The small molecule below binds the protein below.
Small molecule (SMILES): CCOC(=O)[C@@H]1CCc2nc(C)sc2C1

Binding-site contacts:
Ligand atom C04 contacts residue MET98 of chain 1.A at 4.4 Å (hydrophobic).
Ligand atom C01 contacts residue MET98 of chain 1.A at 3.6 Å (hydrophobic).
Ligand atom N10 contacts residue NAD1 of chain 1.C at 2.6 Å (h-bond).
Ligand atom C12 contacts residue PHE149 of chain 1.A at 3.6 Å (hydrophobic).
Ligand atom C01 contacts residue ILE202 of chain 1.A at 4.1 Å (hydrophobic).
Ligand atom C08 contacts residue PHE97 of chain 1.A at 4.2 Å (hydrophobic).
Ligand atom C14 contacts residue MET199 of chain 1.A at 4.0 Å (hydrophobic).
Ligand atom C12 contacts residue TYR158 of chain 1.A at 4.4 Å (hydrophobic).
Ligand atom C12 contacts residue MET161 of chain 1.A at 4.1 Å (hydrophobic).
Ligand atom C08 contacts residue NAD1 of chain 1.C at 3.7 Å.
Ligand atom O05 contacts residue PHE97 of chain 1.A at 3.3 Å.
Ligand atom C15 contacts residue MET199 of chain 1.A at 3.7 Å (hydrophobic).
Ligand atom O05 contacts residue GLY96 of chain 1.A at 4.0 Å.
Ligand atom O03 contacts residue MET103 of chain 1.A at 3.7 Å.
Ligand atom C09 contacts residue NAD1 of chain 1.C at 3.5 Å.
Ligand atom O03 contacts residue ILE202 of chain 1.A at 4.2 Å.
Ligand atom O03 contacts residue MET98 of chain 1.A at 4.4 Å.
Ligand atom C09 contacts residue MET161 of chain 1.A at 3.8 Å (hydrophobic).
Ligand atom C07 contacts residue GLY96 of chain 1.A at 3.7 Å.
Ligand atom S13 contacts residue MET103 of chain 1.A at 4.2 Å.
Ligand atom C11 contacts residue NAD1 of chain 1.C at 3.5 Å.
Ligand atom C01 contacts residue MET103 of chain 1.A at 3.6 Å (hydrophobic).
Ligand atom C04 contacts residue MET103 of chain 1.A at 4.4 Å (hydrophobic).
Ligand atom C07 contacts residue NAD1 of chain 1.C at 4.0 Å.
Ligand atom C06 contacts residue ALA198 of chain 1.A at 4.3 Å (hydrophobic).
Ligand atom S13 contacts residue TYR158 of chain 1.A at 4.1 Å.
Ligand atom C14 contacts residue MET161 of chain 1.A at 4.4 Å (hydrophobic).
Ligand atom C11 contacts residue MET161 of chain 1.A at 4.1 Å (hydrophobic).
Ligand atom C08 contacts residue GLY96 of chain 1.A at 3.5 Å.
Ligand atom C02 contacts residue MET103 of chain 1.A at 3.5 Å (hydrophobic).
Ligand atom N10 contacts residue MET161 of chain 1.A at 3.7 Å.
Ligand atom C01 contacts residue LEU207 of chain 1.A at 3.6 Å (hydrophobic).
Ligand atom C02 contacts residue MET98 of chain 1.A at 3.0 Å (hydrophobic).
Ligand atom C12 contacts residue NAD1 of chain 1.C at 3.7 Å.
Ligand atom C08 contacts residue MET161 of chain 1.A at 3.8 Å (hydrophobic).
Ligand atom S13 contacts residue MET199 of chain 1.A at 3.5 Å (h-bond).
Ligand atom C04 contacts residue MET161 of chain 1.A at 4.3 Å (hydrophobic).
Ligand atom C12 contacts residue LYS165 of chain 1.A at 4.3 Å.
Ligand atom O05 contacts residue MET98 of chain 1.A at 3.3 Å (h-bond).
Ligand atom O05 contacts residue MET161 of chain 1.A at 3.6 Å.

Sequence of chain 1.A:
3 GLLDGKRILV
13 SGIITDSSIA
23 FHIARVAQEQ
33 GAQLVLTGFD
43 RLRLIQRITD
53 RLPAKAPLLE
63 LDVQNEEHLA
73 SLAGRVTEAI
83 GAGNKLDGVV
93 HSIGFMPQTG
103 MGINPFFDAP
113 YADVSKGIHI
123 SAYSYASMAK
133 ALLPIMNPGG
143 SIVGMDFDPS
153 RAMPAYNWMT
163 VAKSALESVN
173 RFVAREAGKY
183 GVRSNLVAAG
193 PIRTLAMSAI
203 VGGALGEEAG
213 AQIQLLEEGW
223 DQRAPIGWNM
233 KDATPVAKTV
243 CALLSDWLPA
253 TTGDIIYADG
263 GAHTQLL